The small molecule below binds the protein below.
Small molecule (SMILES): CCCCCCc1ccc(Oc2ccccc2[N+](=O)[O-])c(O)c1

Sequence of chain 1.A:
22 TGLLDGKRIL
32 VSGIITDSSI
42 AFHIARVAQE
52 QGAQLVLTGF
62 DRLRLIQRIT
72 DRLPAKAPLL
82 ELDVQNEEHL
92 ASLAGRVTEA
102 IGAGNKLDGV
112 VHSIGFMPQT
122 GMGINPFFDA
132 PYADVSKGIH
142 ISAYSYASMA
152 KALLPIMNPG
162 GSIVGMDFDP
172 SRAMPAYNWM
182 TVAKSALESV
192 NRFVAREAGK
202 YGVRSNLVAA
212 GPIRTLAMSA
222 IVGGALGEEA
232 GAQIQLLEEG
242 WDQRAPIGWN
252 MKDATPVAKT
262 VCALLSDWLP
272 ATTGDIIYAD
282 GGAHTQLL

Binding-site contacts:
Ligand atom C05 contacts residue TYR178 of chain 1.A at 3.5 Å (hydrophobic).
Ligand atom C01 contacts residue NAD1 of chain 1.E at 3.2 Å.
Ligand atom C07 contacts residue NAD1 of chain 1.E at 3.4 Å.
Ligand atom C19 contacts residue ILE222 of chain 1.A at 3.6 Å (hydrophobic).
Ligand atom C15 contacts residue ILE222 of chain 1.A at 3.7 Å (hydrophobic).
Ligand atom N21 contacts residue NAD1 of chain 1.E at 3.9 Å.
Ligand atom C17 contacts residue PHE117 of chain 1.A at 3.8 Å (hydrophobic).
Ligand atom C01 contacts residue MET219 of chain 1.A at 3.4 Å (hydrophobic).
Ligand atom C17 contacts residue GLY116 of chain 1.A at 3.7 Å.
Ligand atom O22 contacts residue ALA218 of chain 1.A at 3.6 Å.
Ligand atom C08 contacts residue PHE169 of chain 1.A at 3.5 Å (hydrophobic).
Ligand atom C02 contacts residue MET219 of chain 1.A at 4.0 Å (hydrophobic).
Ligand atom C07 contacts residue PHE169 of chain 1.A at 3.9 Å (hydrophobic).
Ligand atom O23 contacts residue NAD1 of chain 1.E at 3.1 Å (h-bond).
Ligand atom C19 contacts residue MET181 of chain 1.A at 3.5 Å (hydrophobic).
Ligand atom C05 contacts residue PHE169 of chain 1.A at 4.0 Å (hydrophobic).
Ligand atom C06 contacts residue NAD1 of chain 1.E at 3.3 Å.
Ligand atom O13 contacts residue TYR178 of chain 1.A at 2.5 Å (h-bond).
Ligand atom O22 contacts residue NAD1 of chain 1.E at 3.5 Å (h-bond).
Ligand atom C18 contacts residue ILE222 of chain 1.A at 3.9 Å (hydrophobic).
Ligand atom O14 contacts residue NAD1 of chain 1.E at 3.2 Å (h-bond).
Ligand atom C16 contacts residue ILE222 of chain 1.A at 4.0 Å (hydrophobic).
Ligand atom C18 contacts residue MET118 of chain 1.A at 3.8 Å (hydrophobic).
Ligand atom C20 contacts residue TYR178 of chain 1.A at 4.0 Å (hydrophobic).
Ligand atom C18 contacts residue MET181 of chain 1.A at 3.9 Å (hydrophobic).
Ligand atom O13 contacts residue NAD1 of chain 1.E at 2.5 Å (h-bond).
Ligand atom C20 contacts residue ILE222 of chain 1.A at 3.5 Å (hydrophobic).
Ligand atom O13 contacts residue LYS185 of chain 1.A at 3.8 Å.
Ligand atom C04 contacts residue NAD1 of chain 1.E at 3.5 Å.
Ligand atom C02 contacts residue NAD1 of chain 1.E at 3.6 Å.
Ligand atom C20 contacts residue MET181 of chain 1.A at 3.9 Å (hydrophobic).
Ligand atom C15 contacts residue NAD1 of chain 1.E at 3.7 Å.
Ligand atom C05 contacts residue NAD1 of chain 1.E at 3.5 Å.
Ligand atom O22 contacts residue GLY116 of chain 1.A at 3.5 Å (h-bond).
Ligand atom C04 contacts residue TYR178 of chain 1.A at 3.3 Å (hydrophobic).
Ligand atom C03 contacts residue NAD1 of chain 1.E at 3.5 Å.
Ligand atom O23 contacts residue GLY116 of chain 1.A at 3.7 Å.
Ligand atom C18 contacts residue PHE117 of chain 1.A at 4.1 Å (hydrophobic).
Ligand atom N21 contacts residue GLY116 of chain 1.A at 3.6 Å (h-bond).
Ligand atom C19 contacts residue MET123 of chain 1.A at 3.8 Å (hydrophobic).